Sequence of chain 1.A:
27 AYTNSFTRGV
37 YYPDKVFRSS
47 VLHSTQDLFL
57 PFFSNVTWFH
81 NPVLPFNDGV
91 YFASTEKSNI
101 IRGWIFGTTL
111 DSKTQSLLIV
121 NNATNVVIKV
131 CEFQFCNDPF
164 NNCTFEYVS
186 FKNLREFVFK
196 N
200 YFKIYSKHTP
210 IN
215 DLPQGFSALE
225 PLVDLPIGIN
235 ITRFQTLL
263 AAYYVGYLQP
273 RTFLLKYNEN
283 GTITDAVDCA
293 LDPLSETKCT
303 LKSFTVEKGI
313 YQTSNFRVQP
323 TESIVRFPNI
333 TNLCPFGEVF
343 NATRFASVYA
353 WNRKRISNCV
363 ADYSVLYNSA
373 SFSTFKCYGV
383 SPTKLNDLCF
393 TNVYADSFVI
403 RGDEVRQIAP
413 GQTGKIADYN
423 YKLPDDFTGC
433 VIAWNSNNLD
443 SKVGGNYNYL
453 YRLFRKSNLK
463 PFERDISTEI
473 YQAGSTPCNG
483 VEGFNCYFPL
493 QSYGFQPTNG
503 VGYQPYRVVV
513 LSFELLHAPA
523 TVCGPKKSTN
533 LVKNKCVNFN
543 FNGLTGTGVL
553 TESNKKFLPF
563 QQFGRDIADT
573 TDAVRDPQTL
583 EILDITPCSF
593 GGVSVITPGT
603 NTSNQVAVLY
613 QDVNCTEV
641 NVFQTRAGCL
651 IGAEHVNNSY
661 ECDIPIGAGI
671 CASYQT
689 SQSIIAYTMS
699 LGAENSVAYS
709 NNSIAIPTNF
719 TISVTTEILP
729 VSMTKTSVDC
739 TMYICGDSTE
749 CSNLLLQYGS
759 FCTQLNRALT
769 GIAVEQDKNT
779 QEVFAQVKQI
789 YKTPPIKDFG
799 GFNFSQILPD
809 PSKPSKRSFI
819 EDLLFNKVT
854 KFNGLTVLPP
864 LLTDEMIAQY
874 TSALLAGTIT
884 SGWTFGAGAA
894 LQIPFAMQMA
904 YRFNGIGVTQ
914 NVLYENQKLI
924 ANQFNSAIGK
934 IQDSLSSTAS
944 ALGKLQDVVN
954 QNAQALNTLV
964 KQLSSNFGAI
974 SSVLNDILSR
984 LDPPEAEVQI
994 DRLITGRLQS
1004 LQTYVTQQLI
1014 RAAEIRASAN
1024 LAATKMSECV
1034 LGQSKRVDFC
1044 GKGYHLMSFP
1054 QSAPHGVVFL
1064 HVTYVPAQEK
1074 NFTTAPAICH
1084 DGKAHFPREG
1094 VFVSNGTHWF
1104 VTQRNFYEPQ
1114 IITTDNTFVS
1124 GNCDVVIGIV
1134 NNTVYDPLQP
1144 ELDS

The protein below binds the small molecule below.
Small molecule (SMILES): CC(=O)N[C@H]1[C@H](O[C@H]2[C@H](O)[C@@H](NC(C)=O)CO[C@@H]2CO)O[C@H](CO)[C@@H](O)[C@@H]1O

Binding-site contacts:
Ligand atom O6 contacts residue THR108 of chain 1.A at 3.4 Å.
Ligand atom C2 contacts residue ASN234 of chain 1.A at 2.5 Å.
Ligand atom C1 contacts residue THR236 of chain 1.A at 3.7 Å.
Ligand atom O5 contacts residue THR236 of chain 1.A at 3.9 Å.
Ligand atom C5 contacts residue THR108 of chain 1.A at 3.7 Å.
Ligand atom C8 contacts residue ASN234 of chain 1.A at 4.3 Å.
Ligand atom C5 contacts residue THR236 of chain 1.A at 3.5 Å.
Ligand atom C1 contacts residue THR108 of chain 1.A at 3.6 Å.
Ligand atom C6 contacts residue THR108 of chain 1.A at 3.5 Å.
Ligand atom O7 contacts residue ASN234 of chain 1.A at 3.0 Å (h-bond).
Ligand atom C3 contacts residue ASN234 of chain 1.A at 3.8 Å.
Ligand atom C6 contacts residue THR236 of chain 1.A at 3.5 Å.
Ligand atom C4 contacts residue ASN234 of chain 1.A at 4.2 Å.
Ligand atom C7 contacts residue ASN234 of chain 1.A at 3.1 Å.
Ligand atom N2 contacts residue ASN234 of chain 1.A at 2.9 Å (h-bond).
Ligand atom C5 contacts residue ASN234 of chain 1.A at 3.6 Å.
Ligand atom O5 contacts residue THR108 of chain 1.A at 2.8 Å.
Ligand atom O5 contacts residue ASN234 of chain 1.A at 2.4 Å (h-bond).
Ligand atom C1 contacts residue ASN234 of chain 1.A at 1.4 Å.